Sequence of chain 1.B:
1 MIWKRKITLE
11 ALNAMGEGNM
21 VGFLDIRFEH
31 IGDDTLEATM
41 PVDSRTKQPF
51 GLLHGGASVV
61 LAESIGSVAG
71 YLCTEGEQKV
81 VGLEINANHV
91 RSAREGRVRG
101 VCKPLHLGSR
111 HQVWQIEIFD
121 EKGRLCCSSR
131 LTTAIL

A small-molecule ligand and the protein it binds are described below.
Small molecule (SMILES): CC(C)(CO[P](=O)(O)O[P](=O)(O)OC[C@H]1O[C@@H](n2cnc3c(N)ncnc32)[C@H](O)[C@@H]1OP(=O)(O)O)[C@@H](O)C(=O)NCCC(=O)NCCSCC(=O)c1ccccc1

Binding-site contacts:
Ligand atom O3A contacts residue SER109 of chain 1.B at 4.1 Å.
Ligand atom P2A contacts residue ARG110 of chain 1.B at 4.0 Å.
Ligand atom O1A contacts residue GLY108 of chain 1.B at 4.0 Å.
Ligand atom N6A contacts residue ARG110 of chain 1.B at 4.4 Å.
Ligand atom O4A contacts residue ARG110 of chain 1.B at 2.8 Å (salt-bridge).
Ligand atom P1A contacts residue HIS106 of chain 1.B at 4.3 Å.
Ligand atom P1A contacts residue SER109 of chain 1.B at 4.1 Å.
Ligand atom O4A contacts residue HIS111 of chain 1.B at 2.9 Å (h-bond).
Ligand atom CAP contacts residue HIS106 of chain 1.B at 4.0 Å.
Ligand atom O1A contacts residue SER109 of chain 1.B at 2.8 Å (h-bond).
Ligand atom O5A contacts residue ARG110 of chain 1.B at 3.5 Å.
Ligand atom N7A contacts residue ARG110 of chain 1.B at 4.5 Å.
Ligand atom O4A contacts residue GLY108 of chain 1.B at 3.4 Å.
Ligand atom O2A contacts residue GLY108 of chain 1.B at 3.5 Å.
Ligand atom CCP contacts residue HIS111 of chain 1.B at 3.6 Å.
Ligand atom O4A contacts residue SER109 of chain 1.B at 3.1 Å (h-bond).
Ligand atom O2A contacts residue SER109 of chain 1.B at 4.2 Å.
Ligand atom P2A contacts residue HIS111 of chain 1.B at 3.8 Å.
Ligand atom O4A contacts residue HIS106 of chain 1.B at 4.0 Å.
Ligand atom P1A contacts residue GLY108 of chain 1.B at 4.3 Å.
Ligand atom OAP contacts residue HIS106 of chain 1.B at 3.5 Å (h-bond).
Ligand atom O5A contacts residue HIS111 of chain 1.B at 2.7 Å (h-bond).
Ligand atom CCP contacts residue HIS106 of chain 1.B at 4.1 Å.
Ligand atom O2A contacts residue HIS106 of chain 1.B at 2.8 Å (h-bond).
Ligand atom O6A contacts residue HIS106 of chain 1.B at 3.1 Å (h-bond).
Ligand atom O6A contacts residue HIS111 of chain 1.B at 4.0 Å.
Ligand atom P2A contacts residue SER109 of chain 1.B at 4.3 Å.
Ligand atom P2A contacts residue HIS106 of chain 1.B at 4.1 Å.